Binding-site contacts:
Ligand atom N1 contacts residue PRO631 of chain 47.A at 3.5 Å (h-bond).
Ligand atom C5 contacts residue SER632 of chain 47.A at 4.1 Å.
Ligand atom C4 contacts residue PRO421 of chain 47.A at 4.3 Å (hydrophobic).
Ligand atom C3' contacts residue HIS630 of chain 47.A at 4.4 Å.
Ligand atom C5 contacts residue PRO421 of chain 47.A at 4.1 Å (hydrophobic).
Ligand atom N1 contacts residue GLY639 of chain 47.A at 3.1 Å (h-bond).
Ligand atom C1' contacts residue HIS630 of chain 47.A at 4.0 Å.
Ligand atom C6 contacts residue SER632 of chain 47.A at 3.9 Å.
Ligand atom N3 contacts residue GLY639 of chain 47.A at 4.3 Å.
Ligand atom N1 contacts residue VAL420 of chain 47.A at 3.7 Å.
Ligand atom N6 contacts residue SER632 of chain 47.A at 3.3 Å (h-bond).
Ligand atom C2 contacts residue PRO421 of chain 47.A at 4.5 Å (hydrophobic).
Ligand atom N6 contacts residue GLY637 of chain 47.A at 3.7 Å.
Ligand atom C6 contacts residue VAL420 of chain 47.A at 4.0 Å (hydrophobic).
Ligand atom C2 contacts residue GLY639 of chain 47.A at 3.1 Å.
Ligand atom N6 contacts residue VAL420 of chain 47.A at 4.0 Å.
Ligand atom N6 contacts residue PHE638 of chain 47.A at 3.9 Å.
Ligand atom N6 contacts residue GLY639 of chain 47.A at 3.6 Å (h-bond).
Ligand atom C4 contacts residue PRO631 of chain 47.A at 4.0 Å (hydrophobic).
Ligand atom C2 contacts residue VAL420 of chain 47.A at 4.3 Å (hydrophobic).
Ligand atom O2P contacts residue ASP626 of chain 12.A at 4.2 Å.
Ligand atom N3 contacts residue PRO631 of chain 47.A at 3.6 Å.
Ligand atom N7 contacts residue PRO421 of chain 47.A at 4.2 Å.
Ligand atom N1 contacts residue PHE638 of chain 47.A at 4.3 Å.
Ligand atom C8 contacts residue HIS630 of chain 47.A at 3.3 Å.
Ligand atom C5 contacts residue PRO631 of chain 47.A at 4.2 Å (hydrophobic).
Ligand atom N1 contacts residue PRO421 of chain 47.A at 4.3 Å.
Ligand atom C6 contacts residue GLY639 of chain 47.A at 3.8 Å.
Ligand atom N7 contacts residue ASN609 of chain 47.A at 3.8 Å.
Ligand atom N9 contacts residue PRO421 of chain 47.A at 4.4 Å.
Ligand atom C2' contacts residue HIS630 of chain 47.A at 3.2 Å.
Ligand atom C6 contacts residue PRO421 of chain 47.A at 4.1 Å (hydrophobic).
Ligand atom C1' contacts residue PRO631 of chain 47.A at 4.3 Å (hydrophobic).
Ligand atom N7 contacts residue SER632 of chain 47.A at 4.1 Å.
Ligand atom N9 contacts residue HIS630 of chain 47.A at 4.2 Å.
Ligand atom C2 contacts residue PRO631 of chain 47.A at 3.3 Å (hydrophobic).
Ligand atom O1P contacts residue LYS641 of chain 12.A at 4.0 Å.
Ligand atom C8 contacts residue PRO421 of chain 47.A at 4.3 Å (hydrophobic).
Ligand atom C6 contacts residue PRO631 of chain 47.A at 3.9 Å (hydrophobic).
Ligand atom N7 contacts residue HIS630 of chain 47.A at 4.1 Å.

A small-molecule ligand and the protein it binds are described below.
Small molecule (SMILES): Nc1ncnc2c1ncn2[C@H]1C[C@H](O)[C@@H](COP(=O)(O)O)O1

Sequence of chain 12.A:
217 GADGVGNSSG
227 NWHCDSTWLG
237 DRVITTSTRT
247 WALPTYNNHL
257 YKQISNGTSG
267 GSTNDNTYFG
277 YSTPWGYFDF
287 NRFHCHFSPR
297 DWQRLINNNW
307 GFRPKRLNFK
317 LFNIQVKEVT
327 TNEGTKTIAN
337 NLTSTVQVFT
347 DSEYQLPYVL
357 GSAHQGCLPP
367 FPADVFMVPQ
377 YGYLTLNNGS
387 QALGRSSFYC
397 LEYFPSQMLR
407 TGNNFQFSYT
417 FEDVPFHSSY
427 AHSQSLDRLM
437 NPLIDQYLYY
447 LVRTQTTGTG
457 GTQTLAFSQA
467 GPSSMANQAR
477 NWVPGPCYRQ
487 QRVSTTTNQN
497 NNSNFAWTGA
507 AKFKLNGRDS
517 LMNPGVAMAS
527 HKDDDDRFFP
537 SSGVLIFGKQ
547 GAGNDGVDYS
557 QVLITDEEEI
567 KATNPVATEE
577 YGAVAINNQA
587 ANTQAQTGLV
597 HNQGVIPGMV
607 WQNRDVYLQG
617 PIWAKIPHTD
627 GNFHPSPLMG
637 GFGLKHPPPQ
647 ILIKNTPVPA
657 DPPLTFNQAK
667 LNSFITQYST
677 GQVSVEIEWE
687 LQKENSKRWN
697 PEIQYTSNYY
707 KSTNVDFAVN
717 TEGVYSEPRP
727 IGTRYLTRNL

Sequence of chain 47.A:
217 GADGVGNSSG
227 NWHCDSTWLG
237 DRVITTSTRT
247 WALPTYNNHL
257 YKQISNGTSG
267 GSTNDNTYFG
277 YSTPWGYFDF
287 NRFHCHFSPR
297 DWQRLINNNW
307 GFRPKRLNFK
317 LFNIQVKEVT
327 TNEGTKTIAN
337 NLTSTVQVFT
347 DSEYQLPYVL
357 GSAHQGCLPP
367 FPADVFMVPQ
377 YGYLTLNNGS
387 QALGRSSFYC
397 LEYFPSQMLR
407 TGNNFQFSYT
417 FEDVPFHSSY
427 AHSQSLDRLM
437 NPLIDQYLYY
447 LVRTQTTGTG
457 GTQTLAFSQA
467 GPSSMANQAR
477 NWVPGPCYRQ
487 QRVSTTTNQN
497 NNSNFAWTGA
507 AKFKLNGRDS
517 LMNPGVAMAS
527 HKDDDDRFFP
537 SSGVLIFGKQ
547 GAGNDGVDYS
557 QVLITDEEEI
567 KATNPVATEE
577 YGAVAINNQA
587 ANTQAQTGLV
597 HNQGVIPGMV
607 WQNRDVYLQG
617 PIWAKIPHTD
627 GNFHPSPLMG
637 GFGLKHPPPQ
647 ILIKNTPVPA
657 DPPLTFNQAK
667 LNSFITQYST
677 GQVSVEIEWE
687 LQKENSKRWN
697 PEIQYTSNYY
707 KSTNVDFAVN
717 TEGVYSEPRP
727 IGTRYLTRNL